Sequence of chain 2.A:
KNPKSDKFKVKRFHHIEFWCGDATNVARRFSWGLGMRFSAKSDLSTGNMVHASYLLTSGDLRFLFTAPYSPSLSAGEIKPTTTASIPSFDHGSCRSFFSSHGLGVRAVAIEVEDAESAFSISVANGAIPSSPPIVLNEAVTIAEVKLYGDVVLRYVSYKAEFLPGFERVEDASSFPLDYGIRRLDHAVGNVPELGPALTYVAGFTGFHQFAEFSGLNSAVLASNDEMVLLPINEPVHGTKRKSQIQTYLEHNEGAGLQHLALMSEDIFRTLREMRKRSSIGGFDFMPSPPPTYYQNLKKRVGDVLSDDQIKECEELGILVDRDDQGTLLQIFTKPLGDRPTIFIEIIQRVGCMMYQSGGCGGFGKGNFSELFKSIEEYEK

A small-molecule ligand and the protein it binds are described below.
Small molecule (SMILES): Cc1c(C(=O)C2=C(O)CCCC2=O)ccc2c1c(=O)n(Cc1ccccc1)c(=O)n2C

Binding-site contacts:
Ligand atom C3 contacts residue PHE396 of chain 2.A at 3.3 Å (hydrophobic).
Ligand atom C11 contacts residue HIS280 of chain 2.A at 3.5 Å.
Ligand atom O24 contacts residue HIS198 of chain 2.A at 3.0 Å (h-bond).
Ligand atom C11 contacts residue PHE353 of chain 2.A at 3.5 Å (hydrophobic).
Ligand atom C3 contacts residue GLY392 of chain 2.A at 3.4 Å.
Ligand atom C21 contacts residue SER239 of chain 2.A at 3.3 Å.
Ligand atom C20 contacts residue PRO252 of chain 2.A at 3.5 Å (hydrophobic).
Ligand atom O24 contacts residue CO1 of chain 2.B at 2.1 Å.
Ligand atom C19 contacts residue CO1 of chain 2.B at 3.3 Å.
Ligand atom C2 contacts residue PHE396 of chain 2.A at 3.6 Å (hydrophobic).
Ligand atom N7 contacts residue PHE353 of chain 2.A at 3.5 Å.
Ligand atom C29 contacts residue ARG262 of chain 2.A at 3.4 Å.
Ligand atom O14 contacts residue GLU366 of chain 2.A at 3.3 Å (salt-bridge).
Ligand atom C3 contacts residue PHE353 of chain 2.A at 3.6 Å (hydrophobic).
Ligand atom O16 contacts residue LEU399 of chain 2.A at 3.5 Å.
Ligand atom C2 contacts residue PHE353 of chain 2.A at 3.7 Å (hydrophobic).
Ligand atom O25 contacts residue PHE396 of chain 2.A at 3.4 Å.
Ligand atom O14 contacts residue CO1 of chain 2.B at 2.1 Å.
Ligand atom C17 contacts residue ASN395 of chain 2.A at 3.6 Å.
Ligand atom C6 contacts residue PHE353 of chain 2.A at 3.2 Å (hydrophobic).
Ligand atom O24 contacts residue VAL200 of chain 2.A at 3.7 Å.
Ligand atom C22 contacts residue SER239 of chain 2.A at 3.5 Å.
Ligand atom C10 contacts residue PHE353 of chain 2.A at 3.6 Å (hydrophobic).
Ligand atom O14 contacts residue PHE391 of chain 2.A at 3.7 Å.
Ligand atom C2 contacts residue PHE391 of chain 2.A at 3.5 Å (hydrophobic).
Ligand atom C19 contacts residue PHE391 of chain 2.A at 3.6 Å (hydrophobic).
Ligand atom C4 contacts residue PHE396 of chain 2.A at 3.5 Å (hydrophobic).
Ligand atom C30 contacts residue GLN265 of chain 2.A at 3.1 Å.
Ligand atom O24 contacts residue HIS280 of chain 2.A at 3.0 Å (h-bond).
Ligand atom C8 contacts residue PHE353 of chain 2.A at 3.7 Å (hydrophobic).
Ligand atom C2 contacts residue GLY392 of chain 2.A at 3.7 Å.
Ligand atom O14 contacts residue HIS280 of chain 2.A at 2.9 Å (h-bond).
Ligand atom C1 contacts residue PHE353 of chain 2.A at 3.5 Å (hydrophobic).
Ligand atom C4 contacts residue PHE353 of chain 2.A at 3.3 Å (hydrophobic).
Ligand atom O13 contacts residue PHE364 of chain 2.A at 3.6 Å.
Ligand atom C5 contacts residue PHE353 of chain 2.A at 3.1 Å (hydrophobic).
Ligand atom C12 contacts residue CO1 of chain 2.B at 3.3 Å.
Ligand atom C12 contacts residue PHE391 of chain 2.A at 3.4 Å (hydrophobic).
Ligand atom C18 contacts residue HIS280 of chain 2.A at 3.5 Å.
Ligand atom C21 contacts residue ASN254 of chain 2.A at 3.7 Å.